Sequence of chain 1.A:
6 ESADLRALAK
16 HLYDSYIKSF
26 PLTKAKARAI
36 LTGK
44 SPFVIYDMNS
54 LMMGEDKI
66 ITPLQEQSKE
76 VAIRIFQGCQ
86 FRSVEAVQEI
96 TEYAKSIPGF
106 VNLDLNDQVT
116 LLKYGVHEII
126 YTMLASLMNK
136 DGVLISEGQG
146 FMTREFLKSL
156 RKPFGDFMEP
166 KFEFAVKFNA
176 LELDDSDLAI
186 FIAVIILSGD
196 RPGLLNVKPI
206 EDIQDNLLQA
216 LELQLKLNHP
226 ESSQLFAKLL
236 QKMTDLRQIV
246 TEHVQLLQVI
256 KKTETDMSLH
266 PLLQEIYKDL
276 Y

Binding-site contacts:
Ligand atom CAF contacts residue PHE25 of chain 1.A at 3.6 Å (hydrophobic).
Ligand atom CAO contacts residue LEU27 of chain 1.A at 4.0 Å (hydrophobic).
Ligand atom CAN contacts residue ARG87 of chain 1.A at 3.9 Å.
Ligand atom CAI contacts residue NZA1 of chain 1.B at 3.0 Å.
Ligand atom CAP contacts residue GLU142 of chain 1.A at 4.0 Å.
Ligand atom CAK contacts residue GLU142 of chain 1.A at 3.9 Å.
Ligand atom CAU contacts residue ARG87 of chain 1.A at 3.7 Å.
Ligand atom CAF contacts residue ALA91 of chain 1.A at 4.0 Å (hydrophobic).
Ligand atom CAP contacts residue LEU27 of chain 1.A at 3.9 Å (hydrophobic).
Ligand atom CAF contacts residue MET128 of chain 1.A at 3.8 Å (hydrophobic).
Ligand atom CAN contacts residue LEU27 of chain 1.A at 3.9 Å (hydrophobic).
Ligand atom CAI contacts residue ALA91 of chain 1.A at 3.5 Å (hydrophobic).
Ligand atom CAH contacts residue LEU132 of chain 1.A at 3.6 Å (hydrophobic).
Ligand atom CAE contacts residue ALA91 of chain 1.A at 3.6 Å (hydrophobic).
Ligand atom CAX contacts residue ARG87 of chain 1.A at 4.0 Å.
Ligand atom CAW contacts residue LEU27 of chain 1.A at 3.9 Å (hydrophobic).
Ligand atom CAV contacts residue GLU142 of chain 1.A at 3.5 Å.
Ligand atom CAC contacts residue MET128 of chain 1.A at 3.2 Å (hydrophobic).
Ligand atom OAA contacts residue ARG87 of chain 1.A at 2.7 Å (salt-bridge).
Ligand atom CAD contacts residue GLU142 of chain 1.A at 3.8 Å.
Ligand atom CAH contacts residue GLU142 of chain 1.A at 4.0 Å.
Ligand atom CAE contacts residue LEU27 of chain 1.A at 3.8 Å (hydrophobic).
Ligand atom CAL contacts residue LEU27 of chain 1.A at 3.7 Å (hydrophobic).
Ligand atom CAS contacts residue ARG87 of chain 1.A at 3.8 Å.
Ligand atom CAD contacts residue ILE35 of chain 1.A at 3.4 Å (hydrophobic).
Ligand atom CAT contacts residue ALA91 of chain 1.A at 3.7 Å (hydrophobic).
Ligand atom CAQ contacts residue ARG87 of chain 1.A at 3.8 Å.
Ligand atom CAL contacts residue GLU142 of chain 1.A at 3.9 Å.
Ligand atom CAL contacts residue LEU132 of chain 1.A at 3.5 Å (hydrophobic).
Ligand atom CAL contacts residue GLY143 of chain 1.A at 4.0 Å.
Ligand atom CAE contacts residue NZA1 of chain 1.B at 3.4 Å.
Ligand atom CAH contacts residue ILE35 of chain 1.A at 3.9 Å (hydrophobic).
Ligand atom CAW contacts residue GLU142 of chain 1.A at 3.7 Å.
Ligand atom CAN contacts residue NZA1 of chain 1.B at 3.6 Å.
Ligand atom OAR contacts residue ARG87 of chain 1.A at 3.1 Å.
Ligand atom CAH contacts residue GLY143 of chain 1.A at 4.0 Å.
Ligand atom CAC contacts residue ALA91 of chain 1.A at 3.8 Å (hydrophobic).
Ligand atom CAG contacts residue GLU142 of chain 1.A at 3.7 Å.
Ligand atom CAJ contacts residue ALA91 of chain 1.A at 3.8 Å (hydrophobic).
Ligand atom CAQ contacts residue ALA91 of chain 1.A at 4.0 Å (hydrophobic).

This small molecule binds to this protein.
Small molecule (SMILES): O=C(O)[C@H](Cc1ccccc1)Oc1ccc(-c2ccccc2)cc1